This small molecule binds to this protein.
Small molecule (SMILES): CC(=O)N1CCc2c(c(Nc3cccc(C(=O)NC(C)C)c3)nn2CC2CC2)C1

Sequence of chain 1.C:
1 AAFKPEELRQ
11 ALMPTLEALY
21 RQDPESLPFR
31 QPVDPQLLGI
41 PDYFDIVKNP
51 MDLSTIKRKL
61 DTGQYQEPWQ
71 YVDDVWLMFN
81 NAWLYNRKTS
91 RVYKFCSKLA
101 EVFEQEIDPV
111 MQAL

Binding-site contacts:
Ligand atom C1 contacts residue LEU27 of chain 1.C at 3.9 Å (hydrophobic).
Ligand atom C16 contacts residue VAL92 of chain 1.C at 3.8 Å (hydrophobic).
Ligand atom C21 contacts residue LEU38 of chain 1.C at 3.5 Å (hydrophobic).
Ligand atom C3 contacts residue ARG91 of chain 1.C at 3.5 Å.
Ligand atom C22 contacts residue EDO1 of chain 1.N at 3.4 Å.
Ligand atom C26 contacts residue VAL33 of chain 1.C at 3.9 Å (hydrophobic).
Ligand atom C14 contacts residue LEU38 of chain 1.C at 3.7 Å (hydrophobic).
Ligand atom C27 contacts residue VAL92 of chain 1.C at 3.8 Å (hydrophobic).
Ligand atom C21 contacts residue ILE40 of chain 1.C at 3.7 Å (hydrophobic).
Ligand atom C19 contacts residue VAL92 of chain 1.C at 3.9 Å (hydrophobic).
Ligand atom C10 contacts residue LEU27 of chain 1.C at 3.7 Å (hydrophobic).
Ligand atom C5 contacts residue ARG91 of chain 1.C at 3.7 Å.
Ligand atom N17 contacts residue VAL92 of chain 1.C at 3.6 Å.
Ligand atom C26 contacts residue LEU38 of chain 1.C at 3.8 Å (hydrophobic).
Ligand atom C24 contacts residue ILE40 of chain 1.C at 3.8 Å (hydrophobic).
Ligand atom C12 contacts residue PRO28 of chain 1.C at 3.6 Å (hydrophobic).
Ligand atom C24 contacts residue ASN86 of chain 1.C at 3.9 Å.
Ligand atom N18 contacts residue LEU38 of chain 1.C at 3.7 Å.
Ligand atom C29 contacts residue VAL33 of chain 1.C at 3.8 Å (hydrophobic).
Ligand atom C26 contacts residue PRO28 of chain 1.C at 3.6 Å (hydrophobic).
Ligand atom O6 contacts residue PRO28 of chain 1.C at 3.5 Å.
Ligand atom C8 contacts residue LEU27 of chain 1.C at 3.8 Å (hydrophobic).
Ligand atom C2 contacts residue ARG91 of chain 1.C at 3.6 Å.
Ligand atom C15 contacts residue LEU38 of chain 1.C at 3.6 Å (hydrophobic).
Ligand atom N13 contacts residue PRO28 of chain 1.C at 3.7 Å.
Ligand atom C9 contacts residue LEU27 of chain 1.C at 3.5 Å (hydrophobic).
Ligand atom C1 contacts residue PRO24 of chain 1.C at 3.7 Å (hydrophobic).
Ligand atom C20 contacts residue EDO1 of chain 1.N at 3.8 Å.
Ligand atom O28 contacts residue ASN86 of chain 1.C at 2.9 Å (h-bond).
Ligand atom C7 contacts residue PRO28 of chain 1.C at 3.9 Å (hydrophobic).
Ligand atom C29 contacts residue PRO28 of chain 1.C at 3.5 Å (hydrophobic).
Ligand atom N25 contacts residue VAL33 of chain 1.C at 3.7 Å.
Ligand atom C29 contacts residue PHE29 of chain 1.C at 3.8 Å (hydrophobic).
Ligand atom C10 contacts residue PRO28 of chain 1.C at 3.8 Å (hydrophobic).
Ligand atom C27 contacts residue ASN86 of chain 1.C at 3.8 Å.
Ligand atom N13 contacts residue LEU38 of chain 1.C at 3.8 Å.
Ligand atom C27 contacts residue VAL33 of chain 1.C at 3.7 Å (hydrophobic).
Ligand atom C23 contacts residue ASN86 of chain 1.C at 3.3 Å.
Ligand atom O6 contacts residue ARG91 of chain 1.C at 2.8 Å (salt-bridge).
Ligand atom C11 contacts residue PRO28 of chain 1.C at 3.5 Å (hydrophobic).